Binding-site contacts:
Ligand atom CAP contacts residue ASP59 of chain 2.A at 3.8 Å.
Ligand atom O contacts residue ASP59 of chain 2.A at 3.9 Å.
Ligand atom OXT contacts residue SER41 of chain 2.A at 2.6 Å (h-bond).
Ligand atom CAE contacts residue SER131 of chain 2.A at 4.1 Å.
Ligand atom C contacts residue SER41 of chain 2.A at 3.7 Å.
Ligand atom CAE contacts residue ALA12 of chain 2.A at 3.4 Å (hydrophobic).
Ligand atom OAF contacts residue PRO11 of chain 2.A at 3.3 Å.
Ligand atom OXT contacts residue PRO40 of chain 2.A at 4.0 Å.
Ligand atom CB contacts residue LEU132 of chain 2.A at 4.0 Å (hydrophobic).
Ligand atom OAB contacts residue ALA12 of chain 2.A at 3.5 Å (h-bond).
Ligand atom CAL contacts residue ASP59 of chain 2.A at 3.3 Å.
Ligand atom CAI contacts residue ASP59 of chain 2.A at 3.7 Å.
Ligand atom CAK contacts residue ALA12 of chain 2.A at 4.0 Å (hydrophobic).
Ligand atom CB contacts residue SER131 of chain 2.A at 3.2 Å.
Ligand atom OXT contacts residue MSE10 of chain 2.A at 3.4 Å.
Ligand atom OAB contacts residue LEU132 of chain 2.A at 3.3 Å.
Ligand atom OAF contacts residue ALA12 of chain 2.A at 2.8 Å (h-bond).
Ligand atom CAI contacts residue SER131 of chain 2.A at 3.4 Å.
Ligand atom OXT contacts residue ASP59 of chain 2.A at 3.1 Å (salt-bridge).
Ligand atom O contacts residue SER41 of chain 2.A at 3.9 Å.
Ligand atom CAL contacts residue GLN105 of chain 2.A at 3.7 Å.
Ligand atom OAB contacts residue SER131 of chain 2.A at 4.0 Å.
Ligand atom OAB contacts residue SER133 of chain 2.A at 2.8 Å (h-bond).
Ligand atom CAE contacts residue SER133 of chain 2.A at 3.9 Å.
Ligand atom CAM contacts residue GLN105 of chain 2.A at 3.7 Å.
Ligand atom C contacts residue ASP59 of chain 2.A at 3.2 Å.
Ligand atom NAO contacts residue ASP59 of chain 2.A at 3.7 Å.
Ligand atom NAQ contacts residue ASP150 of chain 2.A at 4.1 Å.
Ligand atom NAQ contacts residue GLU173 of chain 2.A at 3.7 Å.
Ligand atom NAQ contacts residue ASP59 of chain 2.A at 3.8 Å.
Ligand atom OAF contacts residue MSE10 of chain 2.A at 3.3 Å.
Ligand atom N contacts residue ASP59 of chain 2.A at 2.7 Å (salt-bridge).
Ligand atom CAE contacts residue LEU132 of chain 2.A at 4.1 Å (hydrophobic).
Ligand atom CA contacts residue ASP59 of chain 2.A at 3.6 Å.
Ligand atom CAK contacts residue ASP59 of chain 2.A at 3.5 Å.
Ligand atom NAN contacts residue ASP150 of chain 2.A at 3.6 Å.
Ligand atom NAO contacts residue PHE111 of chain 2.A at 3.7 Å.
Ligand atom CAK contacts residue SER133 of chain 2.A at 3.5 Å.
Ligand atom CAL contacts residue SER133 of chain 2.A at 4.1 Å.
Ligand atom CAM contacts residue SER133 of chain 2.A at 3.9 Å.

Sequence of chain 2.A:
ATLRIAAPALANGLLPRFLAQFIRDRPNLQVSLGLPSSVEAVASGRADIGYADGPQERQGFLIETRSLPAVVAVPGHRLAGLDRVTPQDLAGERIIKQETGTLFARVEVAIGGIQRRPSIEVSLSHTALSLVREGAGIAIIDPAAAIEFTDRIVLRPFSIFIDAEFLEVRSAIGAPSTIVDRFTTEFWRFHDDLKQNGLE

A small-molecule ligand and the protein it binds are described below.
Small molecule (SMILES): [H]/N=C(/N)NCCC[C@H](N[C@H](C)C(=O)O)C(=O)O